Binding-site contacts:
Ligand atom OP1 contacts residue GLY64 of chain 1.D at 2.9 Å (h-bond).
Ligand atom OP1 contacts residue ILE69 of chain 1.D at 3.1 Å (h-bond).
Ligand atom C3' contacts residue GLY66 of chain 1.D at 3.9 Å.
Ligand atom C3' contacts residue LYS68 of chain 1.D at 3.9 Å.
Ligand atom O4' contacts residue ALA38 of chain 1.D at 3.5 Å.
Ligand atom C4' contacts residue GLY64 of chain 1.D at 3.2 Å.
Ligand atom OP1 contacts residue PRO63 of chain 1.D at 3.6 Å.
Ligand atom O5' contacts residue LYS35 of chain 1.D at 3.8 Å.
Ligand atom OP2 contacts residue THR67 of chain 1.D at 3.8 Å.
Ligand atom OP2 contacts residue LYS68 of chain 1.D at 3.0 Å.
Ligand atom OP1 contacts residue VAL65 of chain 1.D at 3.3 Å (h-bond).
Ligand atom OP2 contacts residue LYS68 of chain 1.D at 3.4 Å.
Ligand atom P contacts residue GLY64 of chain 1.D at 3.8 Å.
Ligand atom O3' contacts residue GLY64 of chain 1.D at 3.5 Å.
Ligand atom OP1 contacts residue LYS68 of chain 1.D at 3.3 Å.
Ligand atom OP3 contacts residue LYS35 of chain 1.D at 2.6 Å (salt-bridge).
Ligand atom C5' contacts residue GLY64 of chain 1.D at 3.1 Å.
Ligand atom OP1 contacts residue LYS68 of chain 1.D at 3.6 Å (salt-bridge).
Ligand atom N7 contacts residue LYS35 of chain 1.D at 3.9 Å.
Ligand atom O5' contacts residue GLY66 of chain 1.D at 3.7 Å.
Ligand atom P contacts residue LYS68 of chain 1.D at 3.8 Å.
Ligand atom C5' contacts residue GLY66 of chain 1.D at 3.6 Å.
Ligand atom O3' contacts residue ILE69 of chain 1.D at 3.6 Å.
Ligand atom OP2 contacts residue GLY66 of chain 1.D at 3.6 Å.
Ligand atom OP1 contacts residue LEU62 of chain 1.D at 3.5 Å (h-bond).
Ligand atom O3' contacts residue VAL65 of chain 1.D at 3.9 Å.
Ligand atom OP1 contacts residue TYR39 of chain 1.D at 3.9 Å.
Ligand atom OP1 contacts residue GLY66 of chain 1.D at 2.7 Å (h-bond).
Ligand atom OP2 contacts residue LYS35 of chain 1.D at 3.7 Å.
Ligand atom P contacts residue LYS35 of chain 1.D at 3.6 Å.
Ligand atom O3' contacts residue LYS68 of chain 1.D at 3.8 Å.
Ligand atom C5' contacts residue TYR39 of chain 1.D at 3.5 Å (hydrophobic).
Ligand atom P contacts residue LYS68 of chain 1.D at 3.8 Å.
Ligand atom OP2 contacts residue VAL65 of chain 1.D at 3.5 Å (h-bond).
Ligand atom N3 contacts residue ALA38 of chain 1.D at 3.5 Å.
Ligand atom OP1 contacts residue THR67 of chain 1.D at 3.8 Å.
Ligand atom P contacts residue GLY66 of chain 1.D at 3.7 Å.
Ligand atom O6 contacts residue HIS34 of chain 1.D at 3.8 Å.
Ligand atom P contacts residue VAL65 of chain 1.D at 3.7 Å.
Ligand atom C8 contacts residue LYS35 of chain 1.D at 3.9 Å.

Sequence of chain 1.D:
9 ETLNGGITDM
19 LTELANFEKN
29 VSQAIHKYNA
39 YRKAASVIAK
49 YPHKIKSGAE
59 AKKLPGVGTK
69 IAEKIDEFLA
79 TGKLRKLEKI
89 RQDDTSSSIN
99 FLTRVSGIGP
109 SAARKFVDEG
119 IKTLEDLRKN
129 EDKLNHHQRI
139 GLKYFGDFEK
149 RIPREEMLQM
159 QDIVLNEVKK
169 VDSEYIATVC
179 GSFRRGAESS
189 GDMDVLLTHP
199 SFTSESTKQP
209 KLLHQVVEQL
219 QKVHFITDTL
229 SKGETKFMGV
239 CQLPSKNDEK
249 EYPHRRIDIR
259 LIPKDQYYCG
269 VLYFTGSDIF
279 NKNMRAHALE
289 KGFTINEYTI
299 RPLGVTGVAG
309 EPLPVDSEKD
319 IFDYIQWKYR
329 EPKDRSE

A protein and the small-molecule ligand that binds it are described below.
Small molecule (SMILES): Cc1cn([C@H]2C[C@H](O[P](=O)(O)OC[C@H]3O[C@@H](n4ccc(N)nc4=O)C[C@@H]3O[P](=O)(O)OC[C@H]3O[C@@H](n4cnc5c(=O)nc(N)[nH]c54)C[C@@H]3O[P](=O)(O)OC[C@H]3O[C@@H](n4cnc5c(=O)nc(N)[nH]c54)C[C@@H]3O)[C@@H](CO[P](=O)(O)O[C@H]3C[C@H](n4cnc5c(=O)nc(N)[nH]c54)O[C@@H]3COP(=O)(O)O)O2)c(=O)[nH]c1=O